Sequence of chain 1.E:
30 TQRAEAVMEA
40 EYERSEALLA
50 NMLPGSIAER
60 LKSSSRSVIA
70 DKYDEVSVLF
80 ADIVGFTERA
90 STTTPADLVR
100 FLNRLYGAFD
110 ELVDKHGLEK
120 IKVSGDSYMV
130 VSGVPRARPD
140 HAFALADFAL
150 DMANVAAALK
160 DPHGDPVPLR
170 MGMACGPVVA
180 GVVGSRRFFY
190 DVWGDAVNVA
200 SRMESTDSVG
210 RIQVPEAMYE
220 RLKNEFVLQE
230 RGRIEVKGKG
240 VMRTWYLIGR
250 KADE

This small molecule binds to this protein.
Small molecule (SMILES): CNc1ccccc1C(=O)O[C@H]1[C@@H](O)[C@H](n2cnc3c(=O)[nH]c(N)nc32)O[C@@H]1CO[P](=O)(O)O[P](=O)(O)OP(=O)(O)O

Binding-site contacts:
Ligand atom C5' contacts residue MN1 of chain 1.HA at 3.3 Å.
Ligand atom O6 contacts residue PHE79 of chain 1.E at 3.5 Å.
Ligand atom C3' contacts residue ASN197 of chain 1.E at 3.4 Å.
Ligand atom O3B contacts residue PHE85 of chain 1.F at 2.8 Å (h-bond).
Ligand atom PB contacts residue PHE85 of chain 1.F at 3.4 Å.
Ligand atom O2' contacts residue VAL196 of chain 1.E at 3.2 Å.
Ligand atom O2G contacts residue ASP81 of chain 1.F at 3.3 Å (salt-bridge).
Ligand atom O1A contacts residue THR86 of chain 1.F at 2.7 Å (h-bond).
Ligand atom PG contacts residue MN1 of chain 1.IA at 3.1 Å.
Ligand atom N7 contacts residue LYS121 of chain 1.E at 3.2 Å (salt-bridge).
Ligand atom O2A contacts residue MN1 of chain 1.HA at 2.4 Å.
Ligand atom O2G contacts residue ILE82 of chain 1.F at 3.3 Å (h-bond).
Ligand atom PB contacts residue MN1 of chain 1.IA at 3.1 Å.
Ligand atom O6 contacts residue LYS121 of chain 1.E at 3.3 Å.
Ligand atom PB contacts residue THR86 of chain 1.F at 3.5 Å.
Ligand atom PA contacts residue MN1 of chain 1.HA at 3.5 Å.
Ligand atom O3B contacts residue ASP125 of chain 1.F at 3.2 Å (salt-bridge).
Ligand atom O3B contacts residue MN1 of chain 1.IA at 2.0 Å.
Ligand atom PA contacts residue THR86 of chain 1.F at 3.5 Å.
Ligand atom O2' contacts residue GLY193 of chain 1.E at 3.0 Å (h-bond).
Ligand atom O3A contacts residue ASN197 of chain 1.E at 3.5 Å (h-bond).
Ligand atom C8 contacts residue TRP192 of chain 1.E at 3.6 Å (hydrophobic).
Ligand atom O2G contacts residue MN1 of chain 1.IA at 2.0 Å.
Ligand atom O1B contacts residue MN1 of chain 1.IA at 3.3 Å.
Ligand atom O2B contacts residue PHE85 of chain 1.F at 3.0 Å (h-bond).
Ligand atom OA contacts residue THR86 of chain 1.F at 3.1 Å (h-bond).
Ligand atom N2 contacts residue SER200 of chain 1.E at 3.2 Å (h-bond).
Ligand atom C8 contacts residue VAL191 of chain 1.E at 3.5 Å (hydrophobic).
Ligand atom O2A contacts residue MN1 of chain 1.IA at 2.7 Å.
Ligand atom O2B contacts residue THR86 of chain 1.F at 2.8 Å (h-bond).
Ligand atom O3B contacts residue ILE82 of chain 1.F at 3.6 Å (h-bond).
Ligand atom O2G contacts residue ARG169 of chain 1.F at 3.0 Å (salt-bridge).
Ligand atom CA contacts residue ASN197 of chain 1.E at 3.5 Å.
Ligand atom O2B contacts residue GLY84 of chain 1.F at 3.4 Å.
Ligand atom O5' contacts residue THR86 of chain 1.F at 3.3 Å (h-bond).
Ligand atom C2' contacts residue ASN197 of chain 1.E at 3.4 Å.
Ligand atom PG contacts residue ARG169 of chain 1.F at 3.4 Å.
Ligand atom CA4 contacts residue PRO94 of chain 1.F at 3.5 Å (hydrophobic).
Ligand atom OA contacts residue ASN197 of chain 1.E at 2.8 Å (h-bond).
Ligand atom O3G contacts residue ARG169 of chain 1.F at 2.8 Å (salt-bridge).

Sequence of chain 1.F:
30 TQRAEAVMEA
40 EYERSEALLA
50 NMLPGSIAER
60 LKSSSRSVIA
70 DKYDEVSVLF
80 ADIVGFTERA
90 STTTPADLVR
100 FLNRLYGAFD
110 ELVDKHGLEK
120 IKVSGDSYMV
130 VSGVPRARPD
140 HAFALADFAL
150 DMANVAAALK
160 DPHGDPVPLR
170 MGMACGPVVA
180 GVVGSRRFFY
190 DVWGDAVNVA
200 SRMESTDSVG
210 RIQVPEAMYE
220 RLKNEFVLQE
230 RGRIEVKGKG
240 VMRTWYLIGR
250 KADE